A small-molecule ligand and the protein it binds are described below.
Small molecule (SMILES): CC(=O)N[C@H]1[C@H](O[C@H]2[C@H](O)[C@@H](NC(C)=O)CO[C@@H]2CO)O[C@H](CO)[C@@H](O)[C@@H]1O

Sequence of chain 1.A:
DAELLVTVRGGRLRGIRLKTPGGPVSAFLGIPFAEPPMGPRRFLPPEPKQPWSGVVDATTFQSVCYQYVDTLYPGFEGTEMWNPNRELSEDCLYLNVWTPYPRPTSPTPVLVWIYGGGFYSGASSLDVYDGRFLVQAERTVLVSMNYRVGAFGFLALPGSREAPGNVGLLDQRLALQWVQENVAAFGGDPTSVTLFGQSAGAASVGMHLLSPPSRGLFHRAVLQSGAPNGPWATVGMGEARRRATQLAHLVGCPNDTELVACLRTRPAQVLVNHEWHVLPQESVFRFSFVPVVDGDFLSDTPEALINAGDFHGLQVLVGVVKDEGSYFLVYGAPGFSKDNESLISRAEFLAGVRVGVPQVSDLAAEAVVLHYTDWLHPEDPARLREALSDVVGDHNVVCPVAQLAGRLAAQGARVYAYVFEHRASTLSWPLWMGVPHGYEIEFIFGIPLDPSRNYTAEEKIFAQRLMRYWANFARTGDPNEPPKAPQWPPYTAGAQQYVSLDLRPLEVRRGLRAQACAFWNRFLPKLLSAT

Binding-site contacts:
Ligand atom O6 contacts residue SER347 of chain 1.A at 4.2 Å.
Ligand atom C7 contacts residue GLY345 of chain 1.A at 4.2 Å.
Ligand atom C6 contacts residue PHE346 of chain 1.A at 4.4 Å (hydrophobic).
Ligand atom O5 contacts residue SER347 of chain 1.A at 3.3 Å.
Ligand atom C6 contacts residue SER347 of chain 1.A at 3.7 Å.
Ligand atom N2 contacts residue ASN350 of chain 1.A at 3.0 Å (h-bond).
Ligand atom O7 contacts residue ASN350 of chain 1.A at 4.3 Å.
Ligand atom C5 contacts residue SER347 of chain 1.A at 3.7 Å.
Ligand atom C7 contacts residue ASN350 of chain 1.A at 3.5 Å.
Ligand atom O7 contacts residue PRO344 of chain 1.A at 4.5 Å.
Ligand atom C1 contacts residue GLY345 of chain 1.A at 4.4 Å.
Ligand atom O4 contacts residue GLY345 of chain 1.A at 4.4 Å.
Ligand atom C4 contacts residue ASN350 of chain 1.A at 4.2 Å.
Ligand atom C3 contacts residue ASN350 of chain 1.A at 3.8 Å.
Ligand atom C8 contacts residue ASN350 of chain 1.A at 3.4 Å.
Ligand atom O7 contacts residue PHE346 of chain 1.A at 4.0 Å.
Ligand atom O5 contacts residue ASN350 of chain 1.A at 2.4 Å (h-bond).
Ligand atom C2 contacts residue ASN350 of chain 1.A at 2.5 Å.
Ligand atom O7 contacts residue GLY345 of chain 1.A at 3.4 Å (h-bond).
Ligand atom C5 contacts residue GLY345 of chain 1.A at 4.5 Å.
Ligand atom C5 contacts residue ASN350 of chain 1.A at 3.7 Å.
Ligand atom C1 contacts residue SER347 of chain 1.A at 3.9 Å.
Ligand atom C1 contacts residue ASN350 of chain 1.A at 1.4 Å.
Ligand atom C5 contacts residue PHE346 of chain 1.A at 4.5 Å (hydrophobic).